This protein binds this small molecule.
Small molecule (SMILES): NCCOB(c1ccccc1)c1ccccc1

Sequence of chain 1.D:
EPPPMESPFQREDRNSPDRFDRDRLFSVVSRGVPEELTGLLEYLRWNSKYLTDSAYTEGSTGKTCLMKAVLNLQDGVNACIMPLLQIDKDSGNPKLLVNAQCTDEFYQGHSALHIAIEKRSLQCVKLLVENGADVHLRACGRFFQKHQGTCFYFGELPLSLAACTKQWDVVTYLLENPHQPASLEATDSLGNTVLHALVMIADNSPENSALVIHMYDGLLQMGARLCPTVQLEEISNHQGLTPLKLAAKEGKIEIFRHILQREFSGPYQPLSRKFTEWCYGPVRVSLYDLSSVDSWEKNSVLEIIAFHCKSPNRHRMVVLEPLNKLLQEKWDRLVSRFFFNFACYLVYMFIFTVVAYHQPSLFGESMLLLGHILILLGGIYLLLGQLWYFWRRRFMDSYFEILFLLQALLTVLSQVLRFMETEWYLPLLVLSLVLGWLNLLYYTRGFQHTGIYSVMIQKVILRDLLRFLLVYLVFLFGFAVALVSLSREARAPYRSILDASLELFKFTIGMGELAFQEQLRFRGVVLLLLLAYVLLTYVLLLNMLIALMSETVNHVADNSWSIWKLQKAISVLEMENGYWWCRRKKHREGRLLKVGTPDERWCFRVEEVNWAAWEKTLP

Binding-site contacts:
Ligand atom C02 contacts residue ARG539 of chain 1.A at 4.5 Å.
Ligand atom C11 contacts residue ARG539 of chain 1.A at 3.4 Å.
Ligand atom C10 contacts residue HIS521 of chain 1.D at 3.7 Å.
Ligand atom O14 contacts residue HIS521 of chain 1.D at 3.8 Å.
Ligand atom C05 contacts residue VAL543 of chain 1.A at 3.8 Å (hydrophobic).
Ligand atom C11 contacts residue HIS521 of chain 1.D at 3.6 Å.
Ligand atom C09 contacts residue HIS521 of chain 1.D at 3.4 Å.
Ligand atom B01 contacts residue HIS521 of chain 1.D at 3.9 Å.
Ligand atom C12 contacts residue ARG539 of chain 1.A at 3.3 Å.
Ligand atom C13 contacts residue HIS521 of chain 1.D at 3.3 Å.
Ligand atom C05 contacts residue ARG539 of chain 1.A at 4.3 Å.
Ligand atom C03 contacts residue ARG539 of chain 1.A at 3.6 Å.
Ligand atom C07 contacts residue THR522 of chain 1.D at 3.5 Å.
Ligand atom C06 contacts residue TYR525 of chain 1.D at 4.0 Å (hydrophobic).
Ligand atom C13 contacts residue THR522 of chain 1.D at 4.3 Å.
Ligand atom C08 contacts residue HIS521 of chain 1.D at 3.2 Å.
Ligand atom C12 contacts residue HIS521 of chain 1.D at 3.2 Å.
Ligand atom C12 contacts residue THR522 of chain 1.D at 4.5 Å.
Ligand atom N17 contacts residue HIS521 of chain 1.D at 4.2 Å.
Ligand atom C04 contacts residue ARG539 of chain 1.A at 3.6 Å.
Ligand atom C03 contacts residue LEU542 of chain 1.A at 3.9 Å (hydrophobic).
Ligand atom C04 contacts residue LEU542 of chain 1.A at 3.8 Å (hydrophobic).
Ligand atom C13 contacts residue ARG539 of chain 1.A at 3.8 Å.
Ligand atom C08 contacts residue ARG539 of chain 1.A at 4.5 Å.
Ligand atom C10 contacts residue ARG539 of chain 1.A at 4.4 Å.
Ligand atom C06 contacts residue THR522 of chain 1.D at 3.5 Å.
Ligand atom C04 contacts residue VAL543 of chain 1.A at 4.5 Å (hydrophobic).
Ligand atom C05 contacts residue TYR525 of chain 1.D at 4.0 Å (hydrophobic).

Sequence of chain 1.A:
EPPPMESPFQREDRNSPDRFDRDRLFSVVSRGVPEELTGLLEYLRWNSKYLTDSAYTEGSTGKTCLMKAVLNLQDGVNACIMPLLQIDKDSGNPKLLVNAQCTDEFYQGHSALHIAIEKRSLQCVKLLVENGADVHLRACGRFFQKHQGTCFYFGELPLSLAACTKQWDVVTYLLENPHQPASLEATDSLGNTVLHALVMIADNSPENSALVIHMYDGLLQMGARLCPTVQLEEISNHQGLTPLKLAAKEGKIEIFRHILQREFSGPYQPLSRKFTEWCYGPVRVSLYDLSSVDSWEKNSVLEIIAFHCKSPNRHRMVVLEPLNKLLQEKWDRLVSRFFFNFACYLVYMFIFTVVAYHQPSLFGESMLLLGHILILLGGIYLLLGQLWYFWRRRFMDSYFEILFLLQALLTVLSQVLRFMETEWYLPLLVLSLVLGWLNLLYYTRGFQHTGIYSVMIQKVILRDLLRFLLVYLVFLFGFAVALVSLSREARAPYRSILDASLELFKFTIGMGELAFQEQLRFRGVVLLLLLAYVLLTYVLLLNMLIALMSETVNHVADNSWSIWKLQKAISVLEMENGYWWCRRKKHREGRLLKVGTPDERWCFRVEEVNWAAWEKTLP